This small molecule binds to this protein.
Small molecule (SMILES): C[C@@H]1O[C@@H](O[C@H]2[C@H](O)[C@@H](CO)OC[C@@H]2O)[C@@H](O)[C@H](O)[C@@H]1O

Sequence of chain 3.D:
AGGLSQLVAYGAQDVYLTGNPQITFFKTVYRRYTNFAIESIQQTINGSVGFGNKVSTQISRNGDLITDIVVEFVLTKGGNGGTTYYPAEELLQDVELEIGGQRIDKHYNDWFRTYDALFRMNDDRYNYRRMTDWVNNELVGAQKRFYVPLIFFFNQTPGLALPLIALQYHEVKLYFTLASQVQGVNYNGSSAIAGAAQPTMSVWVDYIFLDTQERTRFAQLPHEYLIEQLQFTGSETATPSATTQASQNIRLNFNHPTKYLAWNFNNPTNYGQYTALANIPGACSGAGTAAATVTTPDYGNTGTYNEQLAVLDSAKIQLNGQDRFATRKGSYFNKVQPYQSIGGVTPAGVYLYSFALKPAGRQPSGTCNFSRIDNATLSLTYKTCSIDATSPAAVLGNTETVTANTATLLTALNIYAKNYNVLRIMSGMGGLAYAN

Binding-site contacts:
Ligand atom O2 contacts residue ASN405 of chain 3.D at 2.9 Å (h-bond).
Ligand atom C6 contacts residue THR390 of chain 3.D at 4.2 Å.
Ligand atom C5 contacts residue ASP388 of chain 3.D at 3.9 Å.
Ligand atom O5 contacts residue ASN405 of chain 3.D at 2.3 Å (h-bond).
Ligand atom C4 contacts residue ASN405 of chain 3.D at 4.1 Å.
Ligand atom O5 contacts residue ASP388 of chain 3.D at 3.9 Å.
Ligand atom C5 contacts residue ASN405 of chain 3.D at 3.6 Å.
Ligand atom C5 contacts residue THR390 of chain 3.D at 4.2 Å.
Ligand atom C3 contacts residue ASN405 of chain 3.D at 3.8 Å.
Ligand atom C1 contacts residue ASN405 of chain 3.D at 1.5 Å.
Ligand atom O6 contacts residue ASP388 of chain 3.D at 3.8 Å.
Ligand atom C6 contacts residue ASP388 of chain 3.D at 3.4 Å.
Ligand atom C2 contacts residue ASN405 of chain 3.D at 2.4 Å.